Sequence of chain 6.A:
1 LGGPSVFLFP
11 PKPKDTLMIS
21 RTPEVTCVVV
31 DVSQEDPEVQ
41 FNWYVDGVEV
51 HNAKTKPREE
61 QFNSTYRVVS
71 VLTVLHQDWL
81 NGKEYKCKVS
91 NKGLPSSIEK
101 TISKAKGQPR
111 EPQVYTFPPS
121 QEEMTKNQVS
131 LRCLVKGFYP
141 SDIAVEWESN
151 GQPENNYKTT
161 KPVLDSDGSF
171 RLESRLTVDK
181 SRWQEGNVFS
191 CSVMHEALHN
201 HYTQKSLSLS

Binding-site contacts:
Ligand atom O6 contacts residue PHE9 of chain 6.A at 3.6 Å.
Ligand atom C3 contacts residue PHE7 of chain 6.A at 3.6 Å (hydrophobic).
Ligand atom C2 contacts residue THR26 of chain 6.A at 3.4 Å.
Ligand atom C5 contacts residue PHE9 of chain 6.A at 3.8 Å (hydrophobic).
Ligand atom C2 contacts residue PHE7 of chain 6.A at 3.5 Å (hydrophobic).
Ligand atom C3 contacts residue ASN63 of chain 6.A at 3.8 Å.
Ligand atom C6 contacts residue THR26 of chain 6.A at 3.7 Å.
Ligand atom C5 contacts residue ASN63 of chain 6.A at 3.6 Å.
Ligand atom O5 contacts residue PHE7 of chain 6.A at 3.5 Å.
Ligand atom C1 contacts residue ASP31 of chain 6.A at 3.7 Å.
Ligand atom C3 contacts residue ASP31 of chain 6.A at 3.2 Å.
Ligand atom C4 contacts residue LYS12 of chain 6.A at 3.3 Å.
Ligand atom C2 contacts residue PRO10 of chain 6.A at 3.7 Å (hydrophobic).
Ligand atom N2 contacts residue ASP31 of chain 6.A at 2.8 Å (salt-bridge).
Ligand atom C1 contacts residue THR26 of chain 6.A at 3.5 Å.
Ligand atom O3 contacts residue GLU24 of chain 6.A at 3.3 Å (salt-bridge).
Ligand atom O2 contacts residue PRO10 of chain 6.A at 3.0 Å (h-bond).
Ligand atom C2 contacts residue ASP31 of chain 6.A at 3.4 Å.
Ligand atom C8 contacts residue ASN63 of chain 6.A at 3.7 Å.
Ligand atom O5 contacts residue ASN63 of chain 6.A at 2.4 Å (h-bond).
Ligand atom C6 contacts residue PHE62 of chain 6.A at 3.6 Å (hydrophobic).
Ligand atom O5 contacts residue GLN61 of chain 6.A at 3.1 Å (h-bond).
Ligand atom N2 contacts residue ASN63 of chain 6.A at 2.8 Å (h-bond).
Ligand atom O2 contacts residue THR26 of chain 6.A at 2.7 Å (h-bond).
Ligand atom C2 contacts residue ASN63 of chain 6.A at 2.5 Å.
Ligand atom O6 contacts residue PHE7 of chain 6.A at 3.4 Å.
Ligand atom O3 contacts residue ASP31 of chain 6.A at 3.6 Å (salt-bridge).
Ligand atom C1 contacts residue THR65 of chain 6.A at 3.8 Å.
Ligand atom C3 contacts residue THR26 of chain 6.A at 3.6 Å.
Ligand atom O2 contacts residue GLU24 of chain 6.A at 3.3 Å (salt-bridge).
Ligand atom O4 contacts residue VAL30 of chain 6.A at 3.8 Å.
Ligand atom C5 contacts residue GLN61 of chain 6.A at 3.6 Å.
Ligand atom O6 contacts residue PHE7 of chain 6.A at 3.6 Å.
Ligand atom C6 contacts residue GLN61 of chain 6.A at 3.4 Å.
Ligand atom O4 contacts residue LYS12 of chain 6.A at 2.9 Å.
Ligand atom C8 contacts residue LYS100 of chain 6.A at 3.4 Å.
Ligand atom C1 contacts residue ASN63 of chain 6.A at 1.4 Å.
Ligand atom O7 contacts residue ARG67 of chain 6.A at 3.3 Å (salt-bridge).
Ligand atom C6 contacts residue GLN61 of chain 6.A at 3.4 Å.
Ligand atom C7 contacts residue ASN63 of chain 6.A at 3.4 Å.

A protein and the small-molecule ligand that binds it are described below.
Small molecule (SMILES): CC(=O)N[C@H]1[C@H](O[C@H]2[C@H](O)[C@@H](NC(C)=O)CO[C@@H]2CO[C@H]2O[C@@H](C)[C@@H](O)[C@@H](O)[C@@H]2O)O[C@H](CO)[C@@H](O[C@@H]2O[C@H](CO[C@H]3O[C@H](CO)[C@@H](O)[C@H](O)[C@@H]3O[C@@H]3O[C@H](CO)[C@@H](O[C@@H]4O[C@H](CO)[C@H](O)[C@H](O)[C@H]4O)[C@H](O)[C@H]3NC(C)=O)[C@@H](O)[C@H](O[C@H]3O[C@H](CO)[C@@H](O)[C@H](O)[C@@H]3O[C@@H]3O[C@H](CO)[C@@H](O)[C@H](O)[C@H]3NC(C)=O)[C@@H]2O)[C@@H]1O